Sequence of chain 1.E:
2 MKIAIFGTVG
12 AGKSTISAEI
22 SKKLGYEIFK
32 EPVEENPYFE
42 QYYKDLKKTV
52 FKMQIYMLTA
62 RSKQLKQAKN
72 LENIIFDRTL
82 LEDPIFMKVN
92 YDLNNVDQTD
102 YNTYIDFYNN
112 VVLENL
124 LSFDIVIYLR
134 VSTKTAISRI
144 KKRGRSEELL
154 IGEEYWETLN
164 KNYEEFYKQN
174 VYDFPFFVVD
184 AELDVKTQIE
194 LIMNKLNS

A protein and the small-molecule ligand that binds it are described below.
Small molecule (SMILES): Nc1ncnc2c1ncn2[C@H]1C[C@H](O)[C@@H](CO[P](=O)(O)O[P](=O)(O)OP(=O)(O)O)O1

Binding-site contacts:
Ligand atom O5' contacts residue GLU32 of chain 1.E at 3.4 Å (salt-bridge).
Ligand atom O1G contacts residue SER15 of chain 1.E at 2.7 Å (h-bond).
Ligand atom PG contacts residue MG1 of chain 1.P at 3.6 Å.
Ligand atom O3' contacts residue GLU151 of chain 1.E at 2.6 Å (salt-bridge).
Ligand atom O1A contacts residue VAL10 of chain 1.E at 3.5 Å.
Ligand atom C5' contacts residue GLU32 of chain 1.E at 3.5 Å.
Ligand atom N6 contacts residue ASP84 of chain 1.E at 2.6 Å (salt-bridge).
Ligand atom O3G contacts residue ALA12 of chain 1.E at 3.0 Å (h-bond).
Ligand atom O3A contacts residue LYS14 of chain 1.E at 3.5 Å (salt-bridge).
Ligand atom PA contacts residue ARG79 of chain 1.E at 3.4 Å.
Ligand atom PA contacts residue LYS14 of chain 1.E at 3.5 Å.
Ligand atom O2A contacts residue MG1 of chain 1.P at 2.3 Å.
Ligand atom O3G contacts residue GLY11 of chain 1.E at 3.4 Å (h-bond).
Ligand atom O1G contacts residue GLY13 of chain 1.E at 3.4 Å.
Ligand atom O3' contacts residue PHE40 of chain 1.E at 3.4 Å.
Ligand atom N6 contacts residue GLN55 of chain 1.E at 3.2 Å (h-bond).
Ligand atom O1A contacts residue LYS14 of chain 1.E at 2.6 Å (salt-bridge).
Ligand atom O1A contacts residue ARG79 of chain 1.E at 2.9 Å (salt-bridge).
Ligand atom C8 contacts residue ARG79 of chain 1.E at 3.4 Å.
Ligand atom N1 contacts residue PHE87 of chain 1.E at 3.3 Å.
Ligand atom O2G contacts residue GLY11 of chain 1.E at 3.4 Å (h-bond).
Ligand atom O1B contacts residue MG1 of chain 1.P at 2.2 Å.
Ligand atom PB contacts residue MG1 of chain 1.P at 3.5 Å.
Ligand atom O3G contacts residue GLY13 of chain 1.E at 3.0 Å (h-bond).
Ligand atom O2G contacts residue MG1 of chain 1.P at 2.2 Å.
Ligand atom O2A contacts residue VAL10 of chain 1.E at 3.3 Å.
Ligand atom N1 contacts residue GLN55 of chain 1.E at 2.9 Å (h-bond).
Ligand atom O2B contacts residue ASP78 of chain 1.E at 2.9 Å (salt-bridge).
Ligand atom C6 contacts residue PHE87 of chain 1.E at 3.5 Å (hydrophobic).
Ligand atom O3B contacts residue LYS14 of chain 1.E at 3.3 Å.
Ligand atom O1G contacts residue LYS14 of chain 1.E at 3.1 Å (salt-bridge).
Ligand atom O3' contacts residue TYR44 of chain 1.E at 2.6 Å (h-bond).
Ligand atom O5' contacts residue ARG79 of chain 1.E at 2.7 Å (salt-bridge).
Ligand atom O3B contacts residue SER15 of chain 1.E at 3.5 Å (h-bond).
Ligand atom O3G contacts residue LYS14 of chain 1.E at 3.0 Å (salt-bridge).
Ligand atom C3' contacts residue GLU151 of chain 1.E at 3.3 Å.
Ligand atom C2' contacts residue TYR44 of chain 1.E at 3.4 Å (hydrophobic).
Ligand atom N7 contacts residue ARG62 of chain 1.E at 3.0 Å (salt-bridge).
Ligand atom C2 contacts residue TYR43 of chain 1.E at 3.4 Å (hydrophobic).
Ligand atom PG contacts residue LYS14 of chain 1.E at 3.5 Å.